Sequence of chain 1.H:
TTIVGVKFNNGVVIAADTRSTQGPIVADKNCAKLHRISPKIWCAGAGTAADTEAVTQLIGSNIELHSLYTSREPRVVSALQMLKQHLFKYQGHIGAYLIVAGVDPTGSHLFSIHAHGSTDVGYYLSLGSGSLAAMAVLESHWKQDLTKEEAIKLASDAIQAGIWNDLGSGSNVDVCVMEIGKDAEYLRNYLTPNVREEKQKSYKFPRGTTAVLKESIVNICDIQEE

Sequence of chain 1.I:
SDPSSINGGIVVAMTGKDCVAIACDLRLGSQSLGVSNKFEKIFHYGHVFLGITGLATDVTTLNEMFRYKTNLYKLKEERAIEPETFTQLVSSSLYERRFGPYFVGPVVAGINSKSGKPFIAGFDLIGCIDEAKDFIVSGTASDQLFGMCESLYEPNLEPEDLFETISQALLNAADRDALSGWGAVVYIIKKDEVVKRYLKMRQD

A small-molecule ligand and the protein it binds are described below.
Small molecule (SMILES): COc1ccc(C[C@H](NC(=O)[C@H](C)NC(=O)CN2CCOCC2)C(=O)N[C@@H](Cc2ccccc2)[C@@H](O)[C@H](C)CO)cc1

Binding-site contacts:
Ligand atom N28 contacts residue ASP125 of chain 1.I at 3.0 Å (salt-bridge).
Ligand atom C10 contacts residue THR1 of chain 1.H at 1.5 Å.
Ligand atom C12 contacts residue MES1 of chain 1.FA at 3.3 Å.
Ligand atom O21 contacts residue ALA46 of chain 1.H at 3.5 Å.
Ligand atom O13 contacts residue THR21 of chain 1.H at 3.7 Å.
Ligand atom O39 contacts residue ALA49 of chain 1.H at 3.1 Å (h-bond).
Ligand atom C11 contacts residue THR1 of chain 1.H at 2.5 Å.
Ligand atom C3 contacts residue CYS31 of chain 1.H at 3.5 Å (hydrophobic).
Ligand atom C1 contacts residue GLY45 of chain 1.H at 3.6 Å.
Ligand atom C36 contacts residue ILE127 of chain 1.I at 3.5 Å (hydrophobic).
Ligand atom C7 contacts residue THR1 of chain 1.H at 2.6 Å.
Ligand atom C1 contacts residue THR52 of chain 1.H at 3.7 Å.
Ligand atom C8 contacts residue THR1 of chain 1.H at 2.4 Å.
Ligand atom C9 contacts residue THR1 of chain 1.H at 1.4 Å.
Ligand atom C11 contacts residue ARG19 of chain 1.H at 3.4 Å.
Ligand atom O13 contacts residue THR1 of chain 1.H at 3.1 Å (h-bond).
Ligand atom C12 contacts residue THR1 of chain 1.H at 2.5 Å.
Ligand atom N25 contacts residue THR21 of chain 1.H at 2.9 Å (h-bond).
Ligand atom C10 contacts residue GLY168 of chain 1.H at 3.7 Å.
Ligand atom C4 contacts residue ALA49 of chain 1.H at 3.5 Å (hydrophobic).
Ligand atom C24 contacts residue GLY47 of chain 1.H at 3.4 Å.
Ligand atom C4 contacts residue CYS31 of chain 1.H at 3.2 Å (hydrophobic).
Ligand atom O49 contacts residue SER20 of chain 1.H at 3.4 Å.
Ligand atom C3 contacts residue ALA49 of chain 1.H at 3.5 Å (hydrophobic).
Ligand atom N22 contacts residue THR1 of chain 1.H at 3.7 Å.
Ligand atom O21 contacts residue GLY47 of chain 1.H at 3.0 Å (h-bond).
Ligand atom O49 contacts residue THR21 of chain 1.H at 3.1 Å (h-bond).
Ligand atom O37 contacts residue GLN22 of chain 1.H at 3.5 Å.
Ligand atom C35 contacts residue THR48 of chain 1.H at 3.3 Å.
Ligand atom C27 contacts residue THR21 of chain 1.H at 3.6 Å.
Ligand atom C4 contacts residue SER20 of chain 1.H at 3.7 Å.
Ligand atom C30 contacts residue ASP125 of chain 1.I at 3.7 Å.
Ligand atom C48 contacts residue GLY47 of chain 1.H at 3.4 Å.
Ligand atom O21 contacts residue THR1 of chain 1.H at 2.3 Å (h-bond).
Ligand atom C23 contacts residue GLY47 of chain 1.H at 3.6 Å.
Ligand atom C2 contacts residue THR52 of chain 1.H at 3.6 Å.
Ligand atom N22 contacts residue GLY47 of chain 1.H at 2.9 Å (h-bond).
Ligand atom O21 contacts residue MES1 of chain 1.FA at 2.5 Å (h-bond).
Ligand atom C6 contacts residue THR1 of chain 1.H at 3.7 Å.
Ligand atom C11 contacts residue GLY168 of chain 1.H at 3.1 Å.